Binding-site contacts:
Ligand atom C6 contacts residue LEU382 of chain 1.A at 3.4 Å (hydrophobic).
Ligand atom O2 contacts residue ASN258 of chain 1.A at 3.2 Å (h-bond).
Ligand atom O6 contacts residue ASP259 of chain 1.A at 2.7 Å (salt-bridge).
Ligand atom O3 contacts residue ASN258 of chain 1.A at 2.7 Å (h-bond).
Ligand atom O4 contacts residue GLY321 of chain 1.A at 3.5 Å (h-bond).
Ligand atom O4 contacts residue ARG256 of chain 1.A at 3.0 Å (salt-bridge).
Ligand atom O3 contacts residue GLY321 of chain 1.A at 3.1 Å (h-bond).
Ligand atom C6 contacts residue ILE319 of chain 1.A at 3.6 Å (hydrophobic).
Ligand atom O2 contacts residue GLY321 of chain 1.A at 3.3 Å.
Ligand atom O5 contacts residue GLY383 of chain 1.A at 3.2 Å.
Ligand atom C2 contacts residue ASN129 of chain 3.A at 2.5 Å.
Ligand atom C5 contacts residue ARG292 of chain 1.A at 3.5 Å.
Ligand atom C7 contacts residue ASN129 of chain 3.A at 3.6 Å.
Ligand atom O6 contacts residue ILE319 of chain 1.A at 3.4 Å (h-bond).
Ligand atom O3 contacts residue ASP259 of chain 1.A at 3.2 Å (salt-bridge).
Ligand atom O5 contacts residue ASN129 of chain 3.A at 2.4 Å (h-bond).
Ligand atom O2 contacts residue LEU305 of chain 1.A at 3.6 Å.
Ligand atom O3 contacts residue ARG292 of chain 1.A at 3.0 Å (salt-bridge).
Ligand atom O4 contacts residue GLU303 of chain 1.A at 2.7 Å (salt-bridge).
Ligand atom O5 contacts residue ARG292 of chain 1.A at 3.7 Å.
Ligand atom O5 contacts residue GLN384 of chain 1.A at 3.3 Å (h-bond).
Ligand atom O3 contacts residue GLN320 of chain 1.A at 3.2 Å.
Ligand atom C3 contacts residue ASN258 of chain 1.A at 3.7 Å.
Ligand atom C3 contacts residue GLY321 of chain 1.A at 3.1 Å.
Ligand atom O4 contacts residue THR296 of chain 1.A at 3.3 Å.
Ligand atom C5 contacts residue ILE319 of chain 1.A at 3.4 Å (hydrophobic).
Ligand atom O6 contacts residue LEU382 of chain 1.A at 3.7 Å.
Ligand atom C6 contacts residue ILE294 of chain 1.A at 3.5 Å (hydrophobic).
Ligand atom C6 contacts residue ILE319 of chain 1.A at 3.7 Å (hydrophobic).
Ligand atom C3 contacts residue GLU303 of chain 1.A at 3.5 Å.
Ligand atom N2 contacts residue ASN129 of chain 3.A at 2.9 Å (h-bond).
Ligand atom C4 contacts residue THR296 of chain 1.A at 3.7 Å.
Ligand atom C6 contacts residue PRO318 of chain 1.A at 3.5 Å (hydrophobic).
Ligand atom C5 contacts residue ASN129 of chain 3.A at 3.6 Å.
Ligand atom O6 contacts residue GLN384 of chain 1.A at 3.5 Å.
Ligand atom C1 contacts residue ASN129 of chain 3.A at 1.4 Å.
Ligand atom O3 contacts residue GLU303 of chain 1.A at 2.7 Å (salt-bridge).
Ligand atom C4 contacts residue GLU303 of chain 1.A at 3.6 Å.
Ligand atom O6 contacts residue ILE294 of chain 1.A at 2.5 Å (h-bond).
Ligand atom O4 contacts residue ARG292 of chain 1.A at 3.4 Å (salt-bridge).

This small molecule binds to this protein.
Small molecule (SMILES): CC(=O)N[C@H]1[C@H](O[C@H]2[C@H](O)[C@@H](NC(C)=O)CO[C@@H]2CO)O[C@H](CO)[C@@H](O[C@@H]2O[C@H](CO[C@H]3O[C@H](CO[C@H]4O[C@H](CO)[C@@H](O)[C@H](O)[C@@H]4O)[C@@H](O)[C@H](O[C@H]4O[C@H](CO)[C@@H](O)[C@H](O)[C@@H]4O)[C@@H]3O)[C@@H](O)[C@H](O[C@H]3O[C@H](CO)[C@@H](O)[C@H](O)[C@@H]3O[C@H]3O[C@H](CO)[C@@H](O)[C@H](O)[C@@H]3O[C@H]3O[C@H](CO)[C@@H](O)[C@H](O)[C@@H]3O)[C@@H]2O)[C@@H]1O

Sequence of chain 1.A:
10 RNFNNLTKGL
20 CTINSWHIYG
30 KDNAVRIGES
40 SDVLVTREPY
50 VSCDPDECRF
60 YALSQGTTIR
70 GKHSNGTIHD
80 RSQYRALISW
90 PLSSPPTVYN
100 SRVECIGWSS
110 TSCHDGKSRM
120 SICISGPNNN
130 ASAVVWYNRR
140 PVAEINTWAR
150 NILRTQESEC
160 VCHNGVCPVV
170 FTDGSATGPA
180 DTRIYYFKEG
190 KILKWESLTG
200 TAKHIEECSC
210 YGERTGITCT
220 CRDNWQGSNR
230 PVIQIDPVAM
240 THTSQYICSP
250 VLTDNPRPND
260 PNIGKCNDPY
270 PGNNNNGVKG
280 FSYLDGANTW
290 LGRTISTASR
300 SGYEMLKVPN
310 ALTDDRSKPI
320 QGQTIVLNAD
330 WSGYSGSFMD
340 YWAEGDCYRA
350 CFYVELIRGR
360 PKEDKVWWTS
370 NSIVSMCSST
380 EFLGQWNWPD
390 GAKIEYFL

Sequence of chain 3.A:
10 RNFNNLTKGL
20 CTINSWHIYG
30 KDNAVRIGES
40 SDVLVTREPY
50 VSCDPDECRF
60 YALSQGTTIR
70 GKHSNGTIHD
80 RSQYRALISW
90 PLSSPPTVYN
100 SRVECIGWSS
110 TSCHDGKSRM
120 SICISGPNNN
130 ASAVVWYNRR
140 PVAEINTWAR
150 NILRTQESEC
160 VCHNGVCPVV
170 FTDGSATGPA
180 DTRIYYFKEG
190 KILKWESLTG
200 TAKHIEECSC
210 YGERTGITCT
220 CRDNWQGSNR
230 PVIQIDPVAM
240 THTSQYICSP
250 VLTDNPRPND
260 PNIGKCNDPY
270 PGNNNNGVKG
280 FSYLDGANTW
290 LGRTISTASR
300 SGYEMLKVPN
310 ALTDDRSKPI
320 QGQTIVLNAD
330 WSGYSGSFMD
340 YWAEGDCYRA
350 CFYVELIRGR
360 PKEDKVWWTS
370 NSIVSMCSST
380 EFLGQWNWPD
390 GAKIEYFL